A small-molecule ligand and the protein it binds are described below.
Small molecule (SMILES): Nc1ncnc2c1ncn2[C@@H]1O[C@H](COP(=O)(O)OP(=O)(O)OP(O)(O)=S)[C@@H](O)[C@H]1O

Sequence of chain 1.C:
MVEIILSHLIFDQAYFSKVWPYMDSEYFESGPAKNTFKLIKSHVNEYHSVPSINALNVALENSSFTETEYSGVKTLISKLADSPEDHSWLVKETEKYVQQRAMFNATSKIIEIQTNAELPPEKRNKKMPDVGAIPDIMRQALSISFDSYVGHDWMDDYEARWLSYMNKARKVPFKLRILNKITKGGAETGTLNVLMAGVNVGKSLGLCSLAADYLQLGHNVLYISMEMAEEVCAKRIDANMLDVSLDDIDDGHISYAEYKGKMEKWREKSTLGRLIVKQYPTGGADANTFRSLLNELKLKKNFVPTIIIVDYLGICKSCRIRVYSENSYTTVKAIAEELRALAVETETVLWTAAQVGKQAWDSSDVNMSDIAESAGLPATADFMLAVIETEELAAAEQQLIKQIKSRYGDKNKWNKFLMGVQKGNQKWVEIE

Sequence of chain 1.B:
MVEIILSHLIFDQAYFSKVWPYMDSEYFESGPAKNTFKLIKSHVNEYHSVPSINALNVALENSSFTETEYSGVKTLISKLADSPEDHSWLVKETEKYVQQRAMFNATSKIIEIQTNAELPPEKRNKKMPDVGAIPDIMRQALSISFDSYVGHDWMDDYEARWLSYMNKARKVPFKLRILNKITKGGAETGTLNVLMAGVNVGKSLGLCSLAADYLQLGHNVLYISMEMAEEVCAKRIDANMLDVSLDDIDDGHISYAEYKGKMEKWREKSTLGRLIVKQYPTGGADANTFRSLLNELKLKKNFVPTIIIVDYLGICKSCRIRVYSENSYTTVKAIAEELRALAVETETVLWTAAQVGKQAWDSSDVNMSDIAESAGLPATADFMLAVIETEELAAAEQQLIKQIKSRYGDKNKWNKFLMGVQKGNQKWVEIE

Binding-site contacts:
Ligand atom N7 contacts residue ARG236 of chain 1.C at 2.7 Å (salt-bridge).
Ligand atom S1G contacts residue LYS405 of chain 1.B at 3.3 Å.
Ligand atom O2G contacts residue LYS405 of chain 1.B at 2.5 Å (salt-bridge).
Ligand atom O2G contacts residue ASN200 of chain 1.C at 3.0 Å (h-bond).
Ligand atom C6 contacts residue ARG407 of chain 1.B at 3.1 Å.
Ligand atom C5' contacts residue ASN200 of chain 1.C at 3.5 Å.
Ligand atom O1B contacts residue MG1 of chain 1.M at 1.9 Å.
Ligand atom S1G contacts residue ASN200 of chain 1.C at 3.3 Å (h-bond).
Ligand atom O2B contacts residue VAL201 of chain 1.C at 2.6 Å (h-bond).
Ligand atom O3B contacts residue MG1 of chain 1.M at 3.7 Å.
Ligand atom N6 contacts residue ARG407 of chain 1.B at 2.7 Å (salt-bridge).
Ligand atom C8 contacts residue ARG236 of chain 1.C at 3.2 Å.
Ligand atom O1A contacts residue ARG236 of chain 1.C at 2.6 Å (salt-bridge).
Ligand atom O2A contacts residue GLY202 of chain 1.C at 3.2 Å.
Ligand atom O2A contacts residue LYS203 of chain 1.C at 3.1 Å (salt-bridge).
Ligand atom O3' contacts residue ASN200 of chain 1.C at 2.5 Å (h-bond).
Ligand atom O3G contacts residue ARG407 of chain 1.B at 2.9 Å (salt-bridge).
Ligand atom C2 contacts residue GLY409 of chain 1.B at 3.3 Å.
Ligand atom S1G contacts residue ALA379 of chain 1.B at 3.7 Å.
Ligand atom C5' contacts residue GLY202 of chain 1.C at 3.6 Å.
Ligand atom C5' contacts residue VAL201 of chain 1.C at 3.5 Å (hydrophobic).
Ligand atom O3A contacts residue VAL201 of chain 1.C at 3.1 Å (h-bond).
Ligand atom O1B contacts residue SER204 of chain 1.C at 2.7 Å (h-bond).
Ligand atom O3G contacts residue LYS405 of chain 1.B at 3.6 Å.
Ligand atom O3G contacts residue MG1 of chain 1.M at 2.8 Å.
Ligand atom C5 contacts residue ARG407 of chain 1.B at 3.4 Å.
Ligand atom PB contacts residue VAL201 of chain 1.C at 3.3 Å.
Ligand atom N7 contacts residue ARG407 of chain 1.B at 3.5 Å (salt-bridge).
Ligand atom PB contacts residue MG1 of chain 1.M at 3.2 Å.
Ligand atom PG contacts residue LYS405 of chain 1.B at 3.1 Å.
Ligand atom O2' contacts residue LYS423 of chain 1.C at 3.2 Å.
Ligand atom C3' contacts residue ASN200 of chain 1.C at 3.5 Å.
Ligand atom O2B contacts residue LYS203 of chain 1.C at 2.6 Å (salt-bridge).
Ligand atom O3B contacts residue LYS203 of chain 1.C at 3.5 Å (salt-bridge).
Ligand atom O2B contacts residue SER204 of chain 1.C at 3.3 Å (h-bond).
Ligand atom S1G contacts residue VAL199 of chain 1.C at 3.3 Å.
Ligand atom O2A contacts residue LEU205 of chain 1.C at 2.7 Å (h-bond).
Ligand atom O1A contacts residue SER204 of chain 1.C at 3.2 Å.
Ligand atom O2A contacts residue SER204 of chain 1.C at 3.1 Å (h-bond).
Ligand atom N1 contacts residue TYR408 of chain 1.B at 3.4 Å (h-bond).